Sequence of chain 1.D:
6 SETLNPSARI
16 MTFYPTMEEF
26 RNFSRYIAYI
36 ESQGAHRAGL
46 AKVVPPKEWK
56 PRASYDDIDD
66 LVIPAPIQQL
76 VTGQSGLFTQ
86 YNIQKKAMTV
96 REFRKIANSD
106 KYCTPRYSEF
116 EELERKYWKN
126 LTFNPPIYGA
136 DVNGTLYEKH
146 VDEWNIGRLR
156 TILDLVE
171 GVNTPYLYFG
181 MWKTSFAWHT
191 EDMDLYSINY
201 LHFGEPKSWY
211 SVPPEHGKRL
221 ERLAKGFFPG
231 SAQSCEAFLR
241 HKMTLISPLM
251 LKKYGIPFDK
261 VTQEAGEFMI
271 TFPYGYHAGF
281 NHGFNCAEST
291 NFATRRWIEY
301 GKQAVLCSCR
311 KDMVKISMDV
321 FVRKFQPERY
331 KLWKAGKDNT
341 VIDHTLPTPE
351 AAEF

The small molecule below binds the protein below.
Small molecule (SMILES): CN(CCc1cnn(-c2nccc3c(=O)[nH]cnc23)c1)Cc1ccc(F)cc1

Binding-site contacts:
Ligand atom C15 contacts residue TYR178 of chain 1.D at 3.3 Å (hydrophobic).
Ligand atom N2 contacts residue GLU191 of chain 1.D at 3.2 Å (salt-bridge).
Ligand atom C7 contacts residue VAL314 of chain 1.D at 3.8 Å (hydrophobic).
Ligand atom C15 contacts residue TYR133 of chain 1.D at 3.8 Å (hydrophobic).
Ligand atom N4 contacts residue TYR178 of chain 1.D at 3.6 Å.
Ligand atom C12 contacts residue GLU191 of chain 1.D at 3.3 Å.
Ligand atom C19 contacts residue HIS277 of chain 1.D at 3.5 Å.
Ligand atom C16 contacts residue TYR133 of chain 1.D at 3.4 Å (hydrophobic).
Ligand atom C18 contacts residue TRP209 of chain 1.D at 3.7 Å (hydrophobic).
Ligand atom N2 contacts residue ZN1 of chain 1.X at 2.2 Å.
Ligand atom C8 contacts residue TYR178 of chain 1.D at 3.7 Å (hydrophobic).
Ligand atom O contacts residue TYR133 of chain 1.D at 3.2 Å (h-bond).
Ligand atom C18 contacts residue PHE186 of chain 1.D at 3.5 Å (hydrophobic).
Ligand atom C17 contacts residue PHE186 of chain 1.D at 3.6 Å (hydrophobic).
Ligand atom C19 contacts residue ZN1 of chain 1.X at 3.1 Å.
Ligand atom C10 contacts residue LYS242 of chain 1.D at 3.8 Å.
Ligand atom N2 contacts residue HIS189 of chain 1.D at 2.8 Å (h-bond).
Ligand atom O contacts residue LYS207 of chain 1.D at 2.8 Å (salt-bridge).
Ligand atom N1 contacts residue ZN1 of chain 1.X at 2.9 Å.
Ligand atom N3 contacts residue TYR178 of chain 1.D at 3.6 Å.
Ligand atom N contacts residue TYR178 of chain 1.D at 3.9 Å.
Ligand atom N5 contacts residue HIS189 of chain 1.D at 3.3 Å (h-bond).
Ligand atom C contacts residue TYR176 of chain 1.D at 3.5 Å (hydrophobic).
Ligand atom N5 contacts residue HIS277 of chain 1.D at 3.2 Å (h-bond).
Ligand atom N4 contacts residue PHE186 of chain 1.D at 3.9 Å.
Ligand atom C12 contacts residue HIS189 of chain 1.D at 3.6 Å.
Ligand atom O contacts residue PHE186 of chain 1.D at 3.3 Å.
Ligand atom C13 contacts residue HIS189 of chain 1.D at 3.6 Å.
Ligand atom C16 contacts residue PHE186 of chain 1.D at 3.4 Å (hydrophobic).
Ligand atom C19 contacts residue TRP209 of chain 1.D at 3.6 Å (hydrophobic).
Ligand atom N1 contacts residue HIS189 of chain 1.D at 3.3 Å (h-bond).
Ligand atom C12 contacts residue LYS242 of chain 1.D at 3.7 Å.
Ligand atom N5 contacts residue ZN1 of chain 1.X at 2.1 Å.
Ligand atom C12 contacts residue ZN1 of chain 1.X at 3.3 Å.
Ligand atom C16 contacts residue LYS207 of chain 1.D at 3.9 Å.
Ligand atom C19 contacts residue PHE186 of chain 1.D at 3.7 Å (hydrophobic).
Ligand atom C11 contacts residue TYR178 of chain 1.D at 3.9 Å (hydrophobic).
Ligand atom C13 contacts residue ZN1 of chain 1.X at 2.9 Å.
Ligand atom N contacts residue ASP136 of chain 1.D at 3.4 Å (salt-bridge).
Ligand atom N4 contacts residue TYR133 of chain 1.D at 2.7 Å (h-bond).